This small molecule binds to this protein.
Small molecule (SMILES): Nc1ccn([C@H]2C[C@H](O)[C@@H](COP(=O)(O)OP(=O)(O)[C@H](F)P(=O)(O)O)O2)c(=O)n1

Sequence of chain 1.D:
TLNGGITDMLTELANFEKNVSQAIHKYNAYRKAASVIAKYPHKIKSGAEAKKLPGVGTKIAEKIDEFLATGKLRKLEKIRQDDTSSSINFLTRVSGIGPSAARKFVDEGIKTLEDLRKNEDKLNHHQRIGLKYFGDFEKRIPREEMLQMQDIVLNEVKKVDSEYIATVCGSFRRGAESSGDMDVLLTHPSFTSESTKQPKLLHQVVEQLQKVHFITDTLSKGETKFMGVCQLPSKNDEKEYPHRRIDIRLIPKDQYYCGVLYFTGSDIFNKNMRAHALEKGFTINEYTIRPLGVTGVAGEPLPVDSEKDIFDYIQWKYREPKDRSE

Binding-site contacts:
Ligand atom PB contacts residue MG1 of chain 1.G at 3.2 Å.
Ligand atom C4' contacts residue PHE272 of chain 1.D at 3.6 Å (hydrophobic).
Ligand atom O1A contacts residue ASP192 of chain 1.D at 2.9 Å (salt-bridge).
Ligand atom PG contacts residue SER180 of chain 1.D at 3.6 Å.
Ligand atom C2' contacts residue TYR271 of chain 1.D at 3.3 Å (hydrophobic).
Ligand atom O3' contacts residue PHE272 of chain 1.D at 3.7 Å.
Ligand atom O2G contacts residue GLY189 of chain 1.D at 3.3 Å (h-bond).
Ligand atom O3' contacts residue ARG183 of chain 1.D at 3.6 Å.
Ligand atom O1A contacts residue NA1 of chain 1.F at 2.5 Å (h-bond).
Ligand atom O2B contacts residue ARG183 of chain 1.D at 2.7 Å (salt-bridge).
Ligand atom O3' contacts residue GLY274 of chain 1.D at 3.4 Å.
Ligand atom C4 contacts residue ASP276 of chain 1.D at 3.5 Å.
Ligand atom C5 contacts residue ASP276 of chain 1.D at 3.6 Å.
Ligand atom N3 contacts residue ASP276 of chain 1.D at 3.7 Å.
Ligand atom F4B contacts residue ARG183 of chain 1.D at 3.1 Å.
Ligand atom O1B contacts residue SER180 of chain 1.D at 3.1 Å (h-bond).
Ligand atom O3' contacts residue THR273 of chain 1.D at 3.4 Å (h-bond).
Ligand atom O3G contacts residue SER188 of chain 1.D at 3.6 Å.
Ligand atom O1G contacts residue MG1 of chain 1.G at 2.2 Å.
Ligand atom O1B contacts residue ASP192 of chain 1.D at 2.9 Å (salt-bridge).
Ligand atom O3G contacts residue SER180 of chain 1.D at 2.3 Å (h-bond).
Ligand atom F4B contacts residue SER180 of chain 1.D at 3.4 Å.
Ligand atom O1A contacts residue ASP190 of chain 1.D at 3.0 Å (salt-bridge).
Ligand atom C2' contacts residue ASN279 of chain 1.D at 3.4 Å.
Ligand atom O2 contacts residue TYR271 of chain 1.D at 3.4 Å.
Ligand atom O2B contacts residue SER180 of chain 1.D at 3.7 Å.
Ligand atom C5' contacts residue ASP192 of chain 1.D at 3.5 Å.
Ligand atom O1B contacts residue MG1 of chain 1.G at 2.1 Å.
Ligand atom O3A contacts residue MG1 of chain 1.G at 3.6 Å.
Ligand atom PA contacts residue NA1 of chain 1.F at 3.6 Å.
Ligand atom PA contacts residue MG1 of chain 1.G at 3.3 Å.
Ligand atom O1A contacts residue MG1 of chain 1.G at 2.1 Å.
Ligand atom PG contacts residue GLY189 of chain 1.D at 3.5 Å.
Ligand atom O1B contacts residue GLY179 of chain 1.D at 3.2 Å.
Ligand atom C1' contacts residue TYR271 of chain 1.D at 3.5 Å (hydrophobic).
Ligand atom O1G contacts residue ASP190 of chain 1.D at 3.0 Å (salt-bridge).
Ligand atom C2' contacts residue GLY274 of chain 1.D at 3.7 Å.
Ligand atom O2 contacts residue ASN279 of chain 1.D at 2.9 Å (h-bond).
Ligand atom PG contacts residue MG1 of chain 1.G at 3.4 Å.
Ligand atom O3G contacts residue GLY189 of chain 1.D at 2.9 Å (h-bond).